A small-molecule ligand and the protein it binds are described below.
Small molecule (SMILES): O[C@@H]1[C@@H](O)[C@H](O)OC[C@H]1O

Sequence of chain 1.A:
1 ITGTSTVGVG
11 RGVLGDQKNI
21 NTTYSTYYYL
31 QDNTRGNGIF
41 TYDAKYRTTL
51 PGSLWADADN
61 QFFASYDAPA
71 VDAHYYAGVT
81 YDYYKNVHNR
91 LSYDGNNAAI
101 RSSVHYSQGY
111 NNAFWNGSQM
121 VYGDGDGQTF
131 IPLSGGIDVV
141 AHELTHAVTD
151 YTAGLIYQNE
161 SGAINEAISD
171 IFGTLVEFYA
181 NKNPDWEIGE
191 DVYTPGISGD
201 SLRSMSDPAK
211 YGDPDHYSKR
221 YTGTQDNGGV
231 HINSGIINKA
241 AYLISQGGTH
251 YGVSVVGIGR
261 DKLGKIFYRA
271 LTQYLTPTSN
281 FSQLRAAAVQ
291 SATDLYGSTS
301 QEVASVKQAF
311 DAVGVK

Binding-site contacts:
Ligand atom C5 contacts residue HIS216 of chain 1.A at 4.2 Å.
Ligand atom C1 contacts residue SER218 of chain 1.A at 4.0 Å.
Ligand atom O5 contacts residue HIS216 of chain 1.A at 3.4 Å (h-bond).
Ligand atom C1 contacts residue TYR251 of chain 1.A at 4.3 Å (hydrophobic).
Ligand atom O1 contacts residue HIS216 of chain 1.A at 3.5 Å (h-bond).
Ligand atom O1 contacts residue SER218 of chain 1.A at 2.9 Å (h-bond).
Ligand atom O5 contacts residue TYR251 of chain 1.A at 3.4 Å.
Ligand atom O2 contacts residue SER218 of chain 1.A at 3.4 Å (h-bond).
Ligand atom C2 contacts residue HIS216 of chain 1.A at 3.5 Å.
Ligand atom O1 contacts residue TYR251 of chain 1.A at 4.0 Å.
Ligand atom C4 contacts residue HIS216 of chain 1.A at 4.3 Å.
Ligand atom C2 contacts residue SER218 of chain 1.A at 4.0 Å.
Ligand atom C1 contacts residue HIS216 of chain 1.A at 3.9 Å.
Ligand atom C5 contacts residue TYR251 of chain 1.A at 4.2 Å (hydrophobic).
Ligand atom O2 contacts residue HIS216 of chain 1.A at 4.2 Å.